Binding-site contacts:
Ligand atom C4 contacts residue ASN324 of chain 1.C at 4.2 Å.
Ligand atom C1 contacts residue ASN324 of chain 1.C at 1.4 Å.
Ligand atom O5 contacts residue ASN324 of chain 1.C at 2.4 Å (h-bond).
Ligand atom N2 contacts residue ASN324 of chain 1.C at 2.9 Å (h-bond).
Ligand atom C8 contacts residue ASN324 of chain 1.C at 4.5 Å.
Ligand atom C5 contacts residue ASN324 of chain 1.C at 3.7 Å.
Ligand atom C7 contacts residue ASN324 of chain 1.C at 3.7 Å.
Ligand atom O7 contacts residue ASN324 of chain 1.C at 4.1 Å.
Ligand atom C2 contacts residue ASN324 of chain 1.C at 2.5 Å.
Ligand atom C3 contacts residue ASN324 of chain 1.C at 3.8 Å.

A small-molecule ligand and the protein it binds are described below.
Small molecule (SMILES): CC(=O)N[C@@H]1[C@@H](O)[C@H](O)[C@@H](CO)O[C@H]1O

Sequence of chain 1.C:
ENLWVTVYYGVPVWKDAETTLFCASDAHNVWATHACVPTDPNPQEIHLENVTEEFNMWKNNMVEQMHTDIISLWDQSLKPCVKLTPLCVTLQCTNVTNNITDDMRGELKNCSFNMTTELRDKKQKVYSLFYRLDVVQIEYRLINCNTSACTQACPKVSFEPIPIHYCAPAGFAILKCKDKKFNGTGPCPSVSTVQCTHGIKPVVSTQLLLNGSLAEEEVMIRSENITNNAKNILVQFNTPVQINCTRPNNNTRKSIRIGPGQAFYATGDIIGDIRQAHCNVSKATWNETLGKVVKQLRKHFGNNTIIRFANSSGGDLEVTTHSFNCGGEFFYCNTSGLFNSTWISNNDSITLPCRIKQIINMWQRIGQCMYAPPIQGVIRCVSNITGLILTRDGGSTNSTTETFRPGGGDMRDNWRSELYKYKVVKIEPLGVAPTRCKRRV